Binding-site contacts:
Ligand atom O3 contacts residue MG1 of chain 1.E at 3.4 Å.
Ligand atom O3 contacts residue ADP1 of chain 1.C at 3.6 Å.
Ligand atom C6 contacts residue LEU55 of chain 1.A at 3.9 Å (hydrophobic).
Ligand atom O2 contacts residue GLY153 of chain 1.A at 3.4 Å.
Ligand atom C1 contacts residue PHE21 of chain 1.A at 3.7 Å (hydrophobic).
Ligand atom C contacts residue GLU58 of chain 1.A at 3.4 Å.
Ligand atom C5 contacts residue GLN54 of chain 1.A at 3.5 Å.
Ligand atom O contacts residue LYS39 of chain 1.A at 3.2 Å (salt-bridge).
Ligand atom O1 contacts residue LEU41 of chain 1.A at 3.1 Å.
Ligand atom C contacts residue PHE21 of chain 1.A at 4.2 Å (hydrophobic).
Ligand atom C7 contacts residue GLU58 of chain 1.A at 3.6 Å.
Ligand atom C4 contacts residue PHE21 of chain 1.A at 4.0 Å (hydrophobic).
Ligand atom O2 contacts residue ASP151 of chain 1.A at 3.1 Å (salt-bridge).
Ligand atom C3 contacts residue ADP1 of chain 1.C at 3.4 Å.
Ligand atom C3 contacts residue GLY153 of chain 1.A at 4.1 Å.
Ligand atom C1 contacts residue GLU58 of chain 1.A at 3.9 Å.
Ligand atom O3 contacts residue TRP154 of chain 1.A at 4.2 Å.
Ligand atom C5 contacts residue VAL51 of chain 1.A at 3.9 Å (hydrophobic).
Ligand atom O2 contacts residue MG1 of chain 1.E at 1.9 Å.
Ligand atom C6 contacts residue VAL51 of chain 1.A at 3.5 Å (hydrophobic).
Ligand atom O3 contacts residue PHE21 of chain 1.A at 3.8 Å.
Ligand atom C7 contacts residue LEU55 of chain 1.A at 4.0 Å (hydrophobic).
Ligand atom C contacts residue LEU41 of chain 1.A at 3.5 Å (hydrophobic).
Ligand atom O1 contacts residue LYS39 of chain 1.A at 3.9 Å.
Ligand atom O1 contacts residue PHE21 of chain 1.A at 3.5 Å.
Ligand atom O1 contacts residue ADP1 of chain 1.C at 3.6 Å.
Ligand atom C2 contacts residue MG1 of chain 1.E at 4.2 Å.
Ligand atom C3 contacts residue MG1 of chain 1.E at 3.0 Å.
Ligand atom C4 contacts residue GLY153 of chain 1.A at 3.8 Å.
Ligand atom O contacts residue ADP1 of chain 1.C at 4.1 Å.
Ligand atom C6 contacts residue GLN54 of chain 1.A at 4.2 Å.
Ligand atom O3 contacts residue LYS20 of chain 1.A at 3.6 Å.
Ligand atom O2 contacts residue ADP1 of chain 1.C at 2.7 Å (h-bond).
Ligand atom C5 contacts residue GLY153 of chain 1.A at 3.4 Å.
Ligand atom O contacts residue LEU41 of chain 1.A at 3.7 Å.
Ligand atom C4 contacts residue TRP154 of chain 1.A at 3.7 Å (hydrophobic).
Ligand atom O contacts residue GLU58 of chain 1.A at 2.4 Å (salt-bridge).
Ligand atom C contacts residue ADP1 of chain 1.C at 4.0 Å.
Ligand atom C2 contacts residue GLY153 of chain 1.A at 3.8 Å.
Ligand atom C contacts residue LYS39 of chain 1.A at 3.9 Å.

This small molecule binds to this protein.
Small molecule (SMILES): O=C(O)[C@@H]1CCCC[C@H]1C(=O)O

Sequence of chain 1.A:
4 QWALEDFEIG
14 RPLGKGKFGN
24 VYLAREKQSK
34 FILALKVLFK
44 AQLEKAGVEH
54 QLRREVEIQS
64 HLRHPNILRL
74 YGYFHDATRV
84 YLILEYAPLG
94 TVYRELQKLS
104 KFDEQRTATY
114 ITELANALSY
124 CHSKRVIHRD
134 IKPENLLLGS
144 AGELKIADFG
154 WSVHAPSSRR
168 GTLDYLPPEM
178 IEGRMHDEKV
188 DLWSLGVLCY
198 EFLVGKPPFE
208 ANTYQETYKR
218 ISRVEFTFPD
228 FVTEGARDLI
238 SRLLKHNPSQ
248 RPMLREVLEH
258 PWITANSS